Binding-site contacts:
Ligand atom C2 contacts residue VAL74 of chain 1.A at 4.0 Å (hydrophobic).
Ligand atom C3 contacts residue GLY268 of chain 1.A at 3.9 Å.
Ligand atom C7 contacts residue SER72 of chain 1.A at 4.3 Å.
Ligand atom C1 contacts residue GLY268 of chain 1.A at 4.2 Å.
Ligand atom C6 contacts residue ILE273 of chain 1.A at 3.8 Å (hydrophobic).
Ligand atom O1 contacts residue GLY52 of chain 1.A at 4.4 Å.
Ligand atom C6 contacts residue SER72 of chain 1.A at 4.1 Å.
Ligand atom C5 contacts residue 0PA1 of chain 1.H at 3.4 Å.
Ligand atom C3 contacts residue ARG269 of chain 1.A at 4.1 Å.
Ligand atom C4 contacts residue SER72 of chain 1.A at 3.8 Å.
Ligand atom O2 contacts residue TRP45 of chain 1.A at 3.6 Å (h-bond).
Ligand atom C1 contacts residue ARG47 of chain 1.A at 3.7 Å.
Ligand atom C2 contacts residue TRP45 of chain 1.A at 4.2 Å (hydrophobic).
Ligand atom C1 contacts residue TRP45 of chain 1.A at 3.4 Å (hydrophobic).
Ligand atom O2 contacts residue ARG47 of chain 1.A at 2.9 Å (salt-bridge).
Ligand atom C5 contacts residue ASN70 of chain 1.A at 4.5 Å.
Ligand atom O1 contacts residue ARG47 of chain 1.A at 2.9 Å (salt-bridge).
Ligand atom C6 contacts residue ASN70 of chain 1.A at 3.6 Å.
Ligand atom C7 contacts residue GLY268 of chain 1.A at 4.4 Å.
Ligand atom C7 contacts residue SER272 of chain 1.A at 4.4 Å.
Ligand atom C6 contacts residue 0PA1 of chain 1.H at 3.6 Å.
Ligand atom O2 contacts residue GLY268 of chain 1.A at 3.3 Å.
Ligand atom C4 contacts residue VAL74 of chain 1.A at 3.9 Å (hydrophobic).
Ligand atom C7 contacts residue ILE273 of chain 1.A at 4.2 Å (hydrophobic).
Ligand atom C7 contacts residue ARG269 of chain 1.A at 3.8 Å.
Ligand atom O1 contacts residue TRP45 of chain 1.A at 3.0 Å (h-bond).
Ligand atom C5 contacts residue ILE273 of chain 1.A at 4.2 Å (hydrophobic).
Ligand atom C5 contacts residue SER72 of chain 1.A at 3.8 Å.
Ligand atom O2 contacts residue ARG269 of chain 1.A at 2.8 Å (salt-bridge).
Ligand atom C1 contacts residue ARG269 of chain 1.A at 4.0 Å.
Ligand atom C4 contacts residue 0PA1 of chain 1.I at 4.5 Å.
Ligand atom C2 contacts residue SER72 of chain 1.A at 3.9 Å.
Ligand atom C3 contacts residue SER72 of chain 1.A at 4.3 Å.
Ligand atom C7 contacts residue ASN70 of chain 1.A at 4.5 Å.
Ligand atom C7 contacts residue TRP45 of chain 1.A at 4.1 Å (hydrophobic).

Sequence of chain 1.A:
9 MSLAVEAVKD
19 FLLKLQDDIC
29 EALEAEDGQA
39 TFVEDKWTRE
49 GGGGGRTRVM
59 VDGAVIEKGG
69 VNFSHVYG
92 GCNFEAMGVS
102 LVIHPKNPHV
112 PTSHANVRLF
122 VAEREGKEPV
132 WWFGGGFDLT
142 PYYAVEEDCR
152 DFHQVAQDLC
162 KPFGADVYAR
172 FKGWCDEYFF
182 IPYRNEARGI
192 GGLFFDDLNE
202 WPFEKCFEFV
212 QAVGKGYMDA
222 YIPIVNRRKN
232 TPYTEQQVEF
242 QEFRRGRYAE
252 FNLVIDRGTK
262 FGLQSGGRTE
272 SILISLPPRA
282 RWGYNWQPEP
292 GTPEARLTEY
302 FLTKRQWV

A protein and the small-molecule ligand that binds it are described below.
Small molecule (SMILES): O=C(O)CC1CCCC1